Binding-site contacts:
Ligand atom O4 contacts residue GLU13 of chain 1.A at 4.5 Å.
Ligand atom C5 contacts residue GLU13 of chain 1.A at 4.2 Å.
Ligand atom C4 contacts residue SER12 of chain 1.A at 3.5 Å.
Ligand atom C2 contacts residue ASP35 of chain 1.A at 3.9 Å.
Ligand atom C3 contacts residue SER12 of chain 1.A at 3.0 Å.
Ligand atom O2 contacts residue SER12 of chain 1.A at 3.7 Å.
Ligand atom O2 contacts residue ASP35 of chain 1.A at 4.1 Å.
Ligand atom C1 contacts residue SER12 of chain 1.A at 1.5 Å.
Ligand atom C5 contacts residue SER12 of chain 1.A at 2.8 Å.
Ligand atom O3 contacts residue SER12 of chain 1.A at 4.2 Å.
Ligand atom O6 contacts residue SER12 of chain 1.A at 4.3 Å.
Ligand atom C6 contacts residue GLU13 of chain 1.A at 4.0 Å.
Ligand atom O5 contacts residue SER12 of chain 1.A at 2.4 Å (h-bond).
Ligand atom C1 contacts residue ASP35 of chain 1.A at 4.2 Å.
Ligand atom C2 contacts residue SER12 of chain 1.A at 2.4 Å.
Ligand atom C6 contacts residue SER12 of chain 1.A at 4.1 Å.
Ligand atom O6 contacts residue SER9 of chain 1.A at 4.0 Å.
Ligand atom O4 contacts residue SER12 of chain 1.A at 4.4 Å.

Sequence of chain 1.A:
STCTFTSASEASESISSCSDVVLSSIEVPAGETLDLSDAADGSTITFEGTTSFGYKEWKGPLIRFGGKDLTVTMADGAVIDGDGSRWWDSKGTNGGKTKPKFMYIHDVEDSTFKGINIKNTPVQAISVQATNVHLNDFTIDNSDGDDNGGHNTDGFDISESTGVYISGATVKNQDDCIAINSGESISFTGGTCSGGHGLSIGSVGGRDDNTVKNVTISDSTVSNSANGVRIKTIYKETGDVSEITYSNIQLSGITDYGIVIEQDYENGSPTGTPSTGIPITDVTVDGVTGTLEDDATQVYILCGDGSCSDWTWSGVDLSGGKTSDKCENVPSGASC

The protein below binds the small molecule below.
Small molecule (SMILES): OC[C@H]1O[C@H](O)[C@@H](O)[C@@H](O)[C@@H]1O